This small molecule binds to this protein.
Small molecule (SMILES): Nc1ncnc2c1ncn2[C@@H]1OC[C@@H](O)[C@H]1O

Sequence of chain 2.A:
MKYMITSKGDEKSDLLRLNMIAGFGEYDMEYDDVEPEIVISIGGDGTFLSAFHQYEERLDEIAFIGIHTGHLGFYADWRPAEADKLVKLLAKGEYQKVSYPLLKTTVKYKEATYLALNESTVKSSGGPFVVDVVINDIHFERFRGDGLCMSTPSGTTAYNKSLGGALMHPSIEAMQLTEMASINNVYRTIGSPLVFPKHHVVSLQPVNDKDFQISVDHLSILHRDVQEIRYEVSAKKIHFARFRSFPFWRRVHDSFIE

Sequence of chain 3.A:
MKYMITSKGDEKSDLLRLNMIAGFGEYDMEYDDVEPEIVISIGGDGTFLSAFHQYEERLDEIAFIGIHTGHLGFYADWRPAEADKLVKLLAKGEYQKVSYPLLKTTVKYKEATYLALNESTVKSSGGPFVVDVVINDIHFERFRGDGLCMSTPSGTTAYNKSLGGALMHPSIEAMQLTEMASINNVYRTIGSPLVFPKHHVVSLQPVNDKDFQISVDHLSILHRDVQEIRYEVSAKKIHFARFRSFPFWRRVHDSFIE

Binding-site contacts:
Ligand atom C6 contacts residue TYR163 of chain 2.A at 3.8 Å (hydrophobic).
Ligand atom O2' contacts residue GLU123 of chain 2.A at 2.6 Å (salt-bridge).
Ligand atom C6 contacts residue ALA185 of chain 3.A at 3.8 Å (hydrophobic).
Ligand atom N7 contacts residue TYR163 of chain 2.A at 3.9 Å.
Ligand atom N1 contacts residue ALA185 of chain 3.A at 3.7 Å.
Ligand atom C1' contacts residue CC51 of chain 2.C at 4.1 Å.
Ligand atom O2' contacts residue ASN122 of chain 2.A at 3.6 Å.
Ligand atom O3' contacts residue ASP222 of chain 2.A at 3.7 Å.
Ligand atom C3' contacts residue ASN122 of chain 2.A at 4.0 Å.
Ligand atom N3 contacts residue TYR163 of chain 2.A at 3.5 Å (h-bond).
Ligand atom C2 contacts residue ALA162 of chain 2.A at 4.2 Å (hydrophobic).
Ligand atom N6 contacts residue TYR163 of chain 2.A at 3.8 Å.
Ligand atom C2 contacts residue SER166 of chain 2.A at 3.0 Å.
Ligand atom C5 contacts residue TYR163 of chain 2.A at 3.9 Å (hydrophobic).
Ligand atom C4 contacts residue TYR163 of chain 2.A at 3.9 Å (hydrophobic).
Ligand atom C8 contacts residue TYR163 of chain 2.A at 4.0 Å (hydrophobic).
Ligand atom C2' contacts residue TYR163 of chain 2.A at 4.0 Å (hydrophobic).
Ligand atom N3 contacts residue ALA162 of chain 2.A at 4.0 Å.
Ligand atom C2' contacts residue GLU123 of chain 2.A at 3.3 Å.
Ligand atom C6 contacts residue ASP150 of chain 3.A at 4.0 Å.
Ligand atom N1 contacts residue SER166 of chain 2.A at 3.1 Å (h-bond).
Ligand atom O2' contacts residue TYR163 of chain 2.A at 3.4 Å (h-bond).
Ligand atom N6 contacts residue ASP150 of chain 3.A at 2.9 Å (salt-bridge).
Ligand atom O3' contacts residue GLU123 of chain 2.A at 2.7 Å (salt-bridge).
Ligand atom C3' contacts residue GLU123 of chain 2.A at 3.2 Å.
Ligand atom N7 contacts residue ASP150 of chain 3.A at 4.1 Å.
Ligand atom N6 contacts residue GLY149 of chain 3.A at 3.7 Å.
Ligand atom C6 contacts residue ILE187 of chain 3.A at 4.0 Å (hydrophobic).
Ligand atom O4' contacts residue CC51 of chain 2.C at 3.9 Å.
Ligand atom C3' contacts residue ASP222 of chain 2.A at 3.9 Å.
Ligand atom C2 contacts residue TYR163 of chain 2.A at 3.7 Å (hydrophobic).
Ligand atom C2 contacts residue ILE187 of chain 3.A at 3.4 Å (hydrophobic).
Ligand atom O3' contacts residue ASN122 of chain 2.A at 2.9 Å (h-bond).
Ligand atom N1 contacts residue ILE187 of chain 3.A at 3.4 Å.
Ligand atom N1 contacts residue TYR163 of chain 2.A at 4.0 Å.
Ligand atom N7 contacts residue PRO132 of chain 3.A at 4.0 Å.
Ligand atom O2' contacts residue ALA162 of chain 2.A at 3.1 Å.
Ligand atom N6 contacts residue ALA185 of chain 3.A at 3.0 Å (h-bond).
Ligand atom N3 contacts residue ILE187 of chain 3.A at 4.0 Å.
Ligand atom O3' contacts residue LEU49 of chain 2.A at 4.0 Å.